A small-molecule ligand and the protein it binds are described below.
Small molecule (SMILES): C[N+]1(CCCS(=O)(=O)[O-])CCCCC1

Binding-site contacts:
Ligand atom O4 contacts residue ARG331 of chain 1.A at 2.9 Å (salt-bridge).
Ligand atom N2 contacts residue LYS328 of chain 1.A at 3.9 Å.
Ligand atom N2 contacts residue ARG324 of chain 1.A at 4.2 Å.
Ligand atom C12 contacts residue ARG324 of chain 1.A at 4.3 Å.
Ligand atom O1 contacts residue LYS328 of chain 1.A at 3.3 Å (salt-bridge).
Ligand atom C1 contacts residue ARG324 of chain 1.A at 3.7 Å.
Ligand atom C12 contacts residue ARG325 of chain 1.A at 3.0 Å.
Ligand atom C16 contacts residue LYS328 of chain 1.A at 3.7 Å.
Ligand atom C13 contacts residue ARG325 of chain 1.A at 4.5 Å.
Ligand atom C1 contacts residue ARG331 of chain 1.A at 3.9 Å.
Ligand atom C4 contacts residue ARG324 of chain 1.A at 3.5 Å.
Ligand atom C7 contacts residue LYS328 of chain 1.A at 3.5 Å.
Ligand atom C16 contacts residue ARG325 of chain 1.A at 3.6 Å.
Ligand atom C11 contacts residue ARG324 of chain 1.A at 3.5 Å.
Ligand atom O2 contacts residue LYS328 of chain 1.A at 4.3 Å.
Ligand atom C14 contacts residue LYS328 of chain 1.A at 4.4 Å.
Ligand atom C7 contacts residue ARG324 of chain 1.A at 4.0 Å.
Ligand atom O2 contacts residue ARG331 of chain 1.A at 4.4 Å.
Ligand atom C15 contacts residue LYS328 of chain 1.A at 3.7 Å.
Ligand atom O4 contacts residue LYS328 of chain 1.A at 2.3 Å (salt-bridge).
Ligand atom S contacts residue LYS328 of chain 1.A at 3.4 Å (salt-bridge).
Ligand atom S contacts residue ARG331 of chain 1.A at 3.8 Å.
Ligand atom C16 contacts residue ARG324 of chain 1.A at 3.4 Å.
Ligand atom C14 contacts residue ARG325 of chain 1.A at 3.2 Å.

Sequence of chain 1.A:
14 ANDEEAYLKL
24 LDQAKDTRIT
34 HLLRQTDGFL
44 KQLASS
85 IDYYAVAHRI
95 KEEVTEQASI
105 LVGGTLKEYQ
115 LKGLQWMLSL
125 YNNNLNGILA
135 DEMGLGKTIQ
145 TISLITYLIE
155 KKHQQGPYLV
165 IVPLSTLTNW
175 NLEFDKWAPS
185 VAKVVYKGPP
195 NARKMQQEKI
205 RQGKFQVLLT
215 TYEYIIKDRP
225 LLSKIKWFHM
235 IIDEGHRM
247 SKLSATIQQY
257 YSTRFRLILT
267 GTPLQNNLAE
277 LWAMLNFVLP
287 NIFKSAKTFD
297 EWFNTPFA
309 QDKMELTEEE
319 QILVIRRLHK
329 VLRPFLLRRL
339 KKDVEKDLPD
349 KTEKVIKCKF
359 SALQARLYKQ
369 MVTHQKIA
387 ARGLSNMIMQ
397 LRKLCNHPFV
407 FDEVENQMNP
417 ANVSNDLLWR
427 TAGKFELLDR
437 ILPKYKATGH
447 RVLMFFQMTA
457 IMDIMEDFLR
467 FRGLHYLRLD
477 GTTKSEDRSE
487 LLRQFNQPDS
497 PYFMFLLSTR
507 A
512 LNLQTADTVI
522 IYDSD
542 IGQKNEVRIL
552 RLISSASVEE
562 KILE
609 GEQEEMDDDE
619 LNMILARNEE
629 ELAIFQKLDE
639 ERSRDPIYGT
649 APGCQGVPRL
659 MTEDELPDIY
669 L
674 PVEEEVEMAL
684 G